The small molecule below binds the protein below.
Small molecule (SMILES): Nc1nc2c(ncn2[C@@H]2O[C@H](CO)[C@H]3O[C@@H](CP(=O)(O)O)O[C@H]32)c(=O)[nH]1

Binding-site contacts:
Ligand atom C2 contacts residue GLU201 of chain 3.A at 3.5 Å.
Ligand atom O5' contacts residue HIS257 of chain 3.A at 2.7 Å (h-bond).
Ligand atom O4 contacts residue ARG84 of chain 3.A at 3.0 Å (salt-bridge).
Ligand atom O3 contacts residue ASN115 of chain 3.A at 3.4 Å.
Ligand atom O2 contacts residue SER220 of chain 3.A at 2.7 Å (h-bond).
Ligand atom N9 contacts residue ALA116 of chain 3.A at 3.6 Å (h-bond).
Ligand atom N2 contacts residue GLU201 of chain 3.A at 2.7 Å (salt-bridge).
Ligand atom C8 contacts residue THR242 of chain 3.A at 3.6 Å.
Ligand atom C1P contacts residue SER33 of chain 3.A at 3.4 Å.
Ligand atom N7 contacts residue ASN243 of chain 3.A at 3.2 Å (h-bond).
Ligand atom O3 contacts residue ALA116 of chain 3.A at 3.0 Å (h-bond).
Ligand atom N3 contacts residue MET219 of chain 3.A at 3.6 Å.
Ligand atom C1' contacts residue ALA116 of chain 3.A at 3.2 Å (hydrophobic).
Ligand atom O5' contacts residue VAL260 of chain 3.A at 3.4 Å.
Ligand atom O3 contacts residue GLY32 of chain 3.A at 3.4 Å.
Ligand atom C2 contacts residue MET219 of chain 3.A at 3.7 Å (hydrophobic).
Ligand atom C5 contacts residue GLY118 of chain 3.A at 3.7 Å.
Ligand atom C3' contacts residue MET219 of chain 3.A at 3.7 Å (hydrophobic).
Ligand atom C1 contacts residue HIS86 of chain 3.A at 3.7 Å.
Ligand atom P contacts residue SER220 of chain 3.A at 3.8 Å.
Ligand atom O4 contacts residue HIS86 of chain 3.A at 2.8 Å (h-bond).
Ligand atom C2 contacts residue VAL217 of chain 3.A at 3.6 Å (hydrophobic).
Ligand atom O2 contacts residue ASN115 of chain 3.A at 3.5 Å.
Ligand atom N2 contacts residue VAL217 of chain 3.A at 3.5 Å.
Ligand atom N1 contacts residue GLU201 of chain 3.A at 3.0 Å (salt-bridge).
Ligand atom N2 contacts residue MET219 of chain 3.A at 3.6 Å.
Ligand atom C6 contacts residue PHE200 of chain 3.A at 3.6 Å (hydrophobic).
Ligand atom O3' contacts residue TYR88 of chain 3.A at 3.3 Å (h-bond).
Ligand atom O6 contacts residue PHE200 of chain 3.A at 3.7 Å.
Ligand atom N7 contacts residue GLY118 of chain 3.A at 3.7 Å.
Ligand atom N7 contacts residue THR242 of chain 3.A at 3.7 Å.
Ligand atom O3 contacts residue SER33 of chain 3.A at 2.9 Å (h-bond).
Ligand atom C5 contacts residue PHE200 of chain 3.A at 3.6 Å (hydrophobic).
Ligand atom C5' contacts residue HIS257 of chain 3.A at 3.5 Å.
Ligand atom N2 contacts residue LEU195 of chain 3.A at 3.4 Å.
Ligand atom O4 contacts residue SER220 of chain 3.A at 3.7 Å.
Ligand atom N1 contacts residue VAL217 of chain 3.A at 3.8 Å.
Ligand atom O6 contacts residue ASN243 of chain 3.A at 3.6 Å.
Ligand atom O2' contacts residue MET219 of chain 3.A at 3.5 Å (h-bond).
Ligand atom O6 contacts residue GLY118 of chain 3.A at 3.6 Å.

Sequence of chain 1.A:
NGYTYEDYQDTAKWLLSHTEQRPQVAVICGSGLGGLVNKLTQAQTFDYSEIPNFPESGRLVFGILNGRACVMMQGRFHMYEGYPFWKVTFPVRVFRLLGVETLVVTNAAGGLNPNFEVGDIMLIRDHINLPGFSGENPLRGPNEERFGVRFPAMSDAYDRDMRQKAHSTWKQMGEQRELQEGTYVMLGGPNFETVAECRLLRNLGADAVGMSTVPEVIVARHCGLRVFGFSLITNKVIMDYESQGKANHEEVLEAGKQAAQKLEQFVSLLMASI

Sequence of chain 3.A:
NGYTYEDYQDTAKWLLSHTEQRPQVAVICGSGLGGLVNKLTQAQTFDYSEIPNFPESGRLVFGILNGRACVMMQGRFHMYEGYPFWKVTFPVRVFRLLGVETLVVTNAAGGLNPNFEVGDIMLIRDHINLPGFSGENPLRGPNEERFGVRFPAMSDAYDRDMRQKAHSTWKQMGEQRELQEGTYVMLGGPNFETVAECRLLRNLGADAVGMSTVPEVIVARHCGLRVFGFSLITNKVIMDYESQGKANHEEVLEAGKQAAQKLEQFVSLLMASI